Sequence of chain 1.A:
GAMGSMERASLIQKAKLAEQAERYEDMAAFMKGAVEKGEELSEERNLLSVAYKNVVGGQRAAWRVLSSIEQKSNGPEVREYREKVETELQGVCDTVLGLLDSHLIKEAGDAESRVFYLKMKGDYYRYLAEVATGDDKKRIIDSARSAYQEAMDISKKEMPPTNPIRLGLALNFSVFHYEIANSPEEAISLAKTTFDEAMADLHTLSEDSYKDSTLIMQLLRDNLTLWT

Binding-site contacts:
Ligand atom CB contacts residue LYS54 of chain 1.A at 3.5 Å.
Ligand atom O1P contacts residue ARG134 of chain 1.A at 2.8 Å (salt-bridge).
Ligand atom CB contacts residue LEU179 of chain 1.A at 3.7 Å (hydrophobic).
Ligand atom CB contacts residue ASN231 of chain 1.A at 3.3 Å.
Ligand atom N contacts residue LEU179 of chain 1.A at 3.5 Å.
Ligand atom NE1 contacts residue 0AW1 of chain 1.D at 3.9 Å.
Ligand atom O contacts residue ASN231 of chain 1.A at 3.0 Å (h-bond).
Ligand atom O contacts residue ASN180 of chain 1.A at 3.4 Å (h-bond).
Ligand atom CB contacts residue ASN180 of chain 1.A at 3.3 Å.
Ligand atom CA contacts residue ASN231 of chain 1.A at 3.8 Å.
Ligand atom N contacts residue ASN231 of chain 1.A at 2.8 Å (h-bond).
Ligand atom O3P contacts residue LYS54 of chain 1.A at 3.5 Å.
Ligand atom CD contacts residue GLU187 of chain 1.A at 3.4 Å.
Ligand atom N contacts residue ASN180 of chain 1.A at 2.8 Å (h-bond).
Ligand atom O1P contacts residue ARG61 of chain 1.A at 3.0 Å (salt-bridge).
Ligand atom O contacts residue VAL183 of chain 1.A at 3.4 Å.
Ligand atom CG contacts residue LYS54 of chain 1.A at 3.4 Å.
Ligand atom CH2 contacts residue 0AW1 of chain 1.D at 3.5 Å.
Ligand atom O3P contacts residue ARG134 of chain 1.A at 2.9 Å (salt-bridge).
Ligand atom O2P contacts residue ARG61 of chain 1.A at 2.8 Å (salt-bridge).
Ligand atom O contacts residue LEU179 of chain 1.A at 3.8 Å.
Ligand atom CG contacts residue GLU187 of chain 1.A at 3.6 Å.
Ligand atom CB contacts residue TRP235 of chain 1.A at 3.7 Å (hydrophobic).
Ligand atom C contacts residue ASN231 of chain 1.A at 3.6 Å.
Ligand atom CA contacts residue LYS54 of chain 1.A at 3.9 Å.
Ligand atom O3P contacts residue TYR135 of chain 1.A at 2.7 Å (h-bond).
Ligand atom P contacts residue ARG134 of chain 1.A at 3.8 Å.
Ligand atom CE2 contacts residue 0AW1 of chain 1.D at 3.5 Å.
Ligand atom C contacts residue LEU179 of chain 1.A at 3.6 Å (hydrophobic).
Ligand atom C contacts residue ASN180 of chain 1.A at 3.5 Å.
Ligand atom CA contacts residue ASN180 of chain 1.A at 3.8 Å.
Ligand atom O2P contacts residue LYS54 of chain 1.A at 3.0 Å (salt-bridge).
Ligand atom CA contacts residue ASN180 of chain 1.A at 3.4 Å.
Ligand atom CB contacts residue ASN231 of chain 1.A at 3.8 Å.
Ligand atom O contacts residue LYS127 of chain 1.A at 3.3 Å (salt-bridge).
Ligand atom P contacts residue ARG61 of chain 1.A at 3.7 Å.
Ligand atom CA contacts residue LEU179 of chain 1.A at 3.8 Å (hydrophobic).
Ligand atom CZ2 contacts residue 0AW1 of chain 1.D at 3.0 Å.
Ligand atom P contacts residue LYS54 of chain 1.A at 3.9 Å.
Ligand atom CA contacts residue ASN231 of chain 1.A at 3.4 Å.

The protein below binds the small molecule below.
Small molecule (SMILES): NC(=[NH2+])NCCC[C@@H](C=O)NC(=O)[C@H](Cc1c[nH]c2ccccc12)NC(=O)[C@H](COP(=O)(O)O)NC(=O)[C@H](CO)NC(=O)[C@@H]1CCCN1C(=O)[C@@H](N)CCCNC(N)=[NH2+]